This small molecule binds to this protein.
Small molecule (SMILES): CC(=O)N[C@@H]1[C@@H](O)[C@H](O)[C@@H](CO)O[C@H]1O

Binding-site contacts:
Ligand atom C8 contacts residue ASN242 of chain 2.B at 3.7 Å.
Ligand atom O5 contacts residue ASN242 of chain 2.B at 2.4 Å (h-bond).
Ligand atom N2 contacts residue ASN242 of chain 2.B at 2.9 Å (h-bond).
Ligand atom O7 contacts residue ASN242 of chain 2.B at 4.2 Å.
Ligand atom C1 contacts residue ASN242 of chain 2.B at 1.4 Å.
Ligand atom O7 contacts residue ILE240 of chain 2.B at 3.9 Å.
Ligand atom C3 contacts residue ASN242 of chain 2.B at 3.8 Å.
Ligand atom C4 contacts residue ASN242 of chain 2.B at 4.3 Å.
Ligand atom C7 contacts residue ASN242 of chain 2.B at 3.4 Å.
Ligand atom C5 contacts residue ASN242 of chain 2.B at 3.7 Å.
Ligand atom C2 contacts residue ASN242 of chain 2.B at 2.5 Å.

Sequence of chain 2.B:
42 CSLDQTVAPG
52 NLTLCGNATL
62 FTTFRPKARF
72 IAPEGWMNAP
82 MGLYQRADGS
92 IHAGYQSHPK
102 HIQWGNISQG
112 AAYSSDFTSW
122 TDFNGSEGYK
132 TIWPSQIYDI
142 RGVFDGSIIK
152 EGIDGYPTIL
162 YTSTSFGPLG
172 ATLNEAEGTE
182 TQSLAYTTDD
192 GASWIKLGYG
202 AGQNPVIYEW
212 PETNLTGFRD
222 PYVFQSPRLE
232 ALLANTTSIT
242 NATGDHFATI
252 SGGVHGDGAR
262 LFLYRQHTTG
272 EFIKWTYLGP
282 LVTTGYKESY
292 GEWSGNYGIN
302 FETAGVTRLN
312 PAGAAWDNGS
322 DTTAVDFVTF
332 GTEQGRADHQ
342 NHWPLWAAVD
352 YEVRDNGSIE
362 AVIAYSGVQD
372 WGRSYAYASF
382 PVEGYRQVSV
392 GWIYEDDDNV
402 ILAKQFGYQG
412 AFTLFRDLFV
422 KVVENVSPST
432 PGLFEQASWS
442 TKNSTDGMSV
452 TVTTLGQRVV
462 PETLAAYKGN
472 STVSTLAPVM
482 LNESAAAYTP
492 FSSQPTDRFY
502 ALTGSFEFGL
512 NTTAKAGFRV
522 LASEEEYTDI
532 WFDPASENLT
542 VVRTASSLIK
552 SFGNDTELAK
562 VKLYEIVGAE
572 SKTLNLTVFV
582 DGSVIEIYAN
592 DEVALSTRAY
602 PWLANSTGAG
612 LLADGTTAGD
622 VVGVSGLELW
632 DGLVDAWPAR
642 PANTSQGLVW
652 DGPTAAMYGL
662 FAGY